Binding-site contacts:
Ligand atom C2 contacts residue ASN93 of chain 1.F at 2.5 Å.
Ligand atom C4 contacts residue ASN93 of chain 1.F at 4.4 Å.
Ligand atom C6 contacts residue SER95 of chain 1.F at 4.4 Å.
Ligand atom O5 contacts residue SER95 of chain 1.F at 3.1 Å (h-bond).
Ligand atom C5 contacts residue SER95 of chain 1.F at 4.0 Å.
Ligand atom C5 contacts residue ASN93 of chain 1.F at 3.8 Å.
Ligand atom C1 contacts residue ASN93 of chain 1.F at 1.5 Å.
Ligand atom C1 contacts residue SER95 of chain 1.F at 3.4 Å.
Ligand atom C3 contacts residue ASN93 of chain 1.F at 3.9 Å.
Ligand atom O5 contacts residue ASN93 of chain 1.F at 2.5 Å (h-bond).
Ligand atom N2 contacts residue ASN93 of chain 1.F at 3.0 Å (h-bond).
Ligand atom C7 contacts residue ASN93 of chain 1.F at 3.5 Å.
Ligand atom O7 contacts residue ASN93 of chain 1.F at 3.7 Å.

A small-molecule ligand and the protein it binds are described below.
Small molecule (SMILES): CC(=O)N[C@@H]1[C@@H](O)[C@H](O)[C@@H](CO)O[C@H]1O

Sequence of chain 1.F:
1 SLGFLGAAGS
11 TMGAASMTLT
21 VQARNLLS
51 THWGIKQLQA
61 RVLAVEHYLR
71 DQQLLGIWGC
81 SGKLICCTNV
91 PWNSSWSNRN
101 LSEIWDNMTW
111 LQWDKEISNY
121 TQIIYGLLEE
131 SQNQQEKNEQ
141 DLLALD